Binding-site contacts:
Ligand atom C7 contacts residue GLU87 of chain 1.B at 3.3 Å.
Ligand atom C8 contacts residue TYR72 of chain 1.B at 4.0 Å (hydrophobic).
Ligand atom C2 contacts residue PHE93 of chain 1.B at 4.3 Å (hydrophobic).
Ligand atom C2 contacts residue ILE96 of chain 1.B at 4.3 Å (hydrophobic).
Ligand atom C5 contacts residue THR11 of chain 1.B at 4.3 Å.
Ligand atom S contacts residue GLU87 of chain 1.B at 3.6 Å (salt-bridge).
Ligand atom C3 contacts residue GLU87 of chain 1.B at 3.2 Å.
Ligand atom C contacts residue PRO9 of chain 1.B at 3.4 Å (hydrophobic).
Ligand atom C1 contacts residue TYR72 of chain 1.B at 3.8 Å (hydrophobic).
Ligand atom C3 contacts residue TYR72 of chain 1.B at 4.0 Å (hydrophobic).
Ligand atom C6 contacts residue TYR72 of chain 1.B at 3.8 Å (hydrophobic).
Ligand atom C contacts residue PHE93 of chain 1.B at 4.1 Å (hydrophobic).
Ligand atom F contacts residue THR11 of chain 1.B at 3.0 Å.
Ligand atom C contacts residue TYR72 of chain 1.B at 3.5 Å (hydrophobic).
Ligand atom C4 contacts residue GLU87 of chain 1.B at 3.7 Å.
Ligand atom C8 contacts residue GLU87 of chain 1.B at 4.4 Å.
Ligand atom N contacts residue TYR72 of chain 1.B at 4.2 Å.
Ligand atom C5 contacts residue TYR72 of chain 1.B at 3.8 Å (hydrophobic).
Ligand atom N1 contacts residue TYR72 of chain 1.B at 3.9 Å.
Ligand atom F contacts residue TYR72 of chain 1.B at 3.9 Å.
Ligand atom C2 contacts residue TYR72 of chain 1.B at 4.0 Å (hydrophobic).
Ligand atom C2 contacts residue GLU87 of chain 1.B at 3.8 Å.
Ligand atom C contacts residue ILE96 of chain 1.B at 3.7 Å (hydrophobic).
Ligand atom C4 contacts residue TYR72 of chain 1.B at 4.0 Å (hydrophobic).
Ligand atom O1 contacts residue GLU87 of chain 1.B at 3.3 Å (salt-bridge).
Ligand atom O1 contacts residue LYS92 of chain 1.B at 3.8 Å.
Ligand atom C1 contacts residue ILE96 of chain 1.B at 4.0 Å (hydrophobic).
Ligand atom C6 contacts residue THR11 of chain 1.B at 4.0 Å.
Ligand atom N contacts residue GLU87 of chain 1.B at 3.6 Å.

The protein below binds the small molecule below.
Small molecule (SMILES): Cc1ccc(NS(=O)(=O)CCN)cc1F

Sequence of chain 1.B:
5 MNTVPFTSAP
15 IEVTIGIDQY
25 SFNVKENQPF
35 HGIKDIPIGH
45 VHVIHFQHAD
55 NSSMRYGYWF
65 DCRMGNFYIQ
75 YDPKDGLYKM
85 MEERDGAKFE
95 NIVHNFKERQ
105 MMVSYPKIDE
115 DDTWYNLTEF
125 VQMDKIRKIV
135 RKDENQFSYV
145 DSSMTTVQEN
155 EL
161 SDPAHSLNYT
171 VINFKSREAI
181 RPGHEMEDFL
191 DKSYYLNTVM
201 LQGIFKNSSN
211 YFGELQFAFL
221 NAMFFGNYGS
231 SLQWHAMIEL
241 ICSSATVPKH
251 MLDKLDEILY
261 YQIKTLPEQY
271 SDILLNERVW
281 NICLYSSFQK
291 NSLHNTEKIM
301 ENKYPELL